Sequence of chain 1.D:
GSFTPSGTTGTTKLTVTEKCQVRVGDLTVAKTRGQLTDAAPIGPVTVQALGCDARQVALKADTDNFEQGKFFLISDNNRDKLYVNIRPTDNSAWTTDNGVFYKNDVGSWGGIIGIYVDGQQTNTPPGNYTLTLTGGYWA

A protein and the small-molecule ligand that binds it are described below.
Small molecule (SMILES): O=C(N[C@H](CO)[C@H](O)c1ccc([N+](=O)[O-])cc1)C(Br)Br

Binding-site contacts:
Ligand atom C5 contacts residue CLM1 of chain 1.DA at 0.2 Å.
Ligand atom BR2 contacts residue GLY52 of chain 1.D at 3.5 Å.
Ligand atom O9A contacts residue ILE121 of chain 1.D at 3.6 Å.
Ligand atom BR2 contacts residue CLM1 of chain 1.DA at 0.3 Å.
Ligand atom BR1 contacts residue CLM1 of chain 1.DA at 0.3 Å.
Ligand atom C8 contacts residue PRO53 of chain 1.D at 4.0 Å (hydrophobic).
Ligand atom C8 contacts residue CLM1 of chain 1.DA at 0.2 Å.
Ligand atom BR1 contacts residue THR98 of chain 1.D at 4.0 Å.
Ligand atom BR1 contacts residue PRO53 of chain 1.D at 3.6 Å.
Ligand atom O2 contacts residue PRO53 of chain 1.D at 3.5 Å.
Ligand atom C4 contacts residue CLM1 of chain 1.DA at 0.5 Å.
Ligand atom C7 contacts residue CLM1 of chain 1.DA at 0.2 Å.
Ligand atom O9A contacts residue CLM1 of chain 1.DA at 0.3 Å (h-bond).
Ligand atom C1 contacts residue CLM1 of chain 1.DA at 0.2 Å.
Ligand atom BR2 contacts residue ILE51 of chain 1.D at 3.9 Å.
Ligand atom C1 contacts residue TYR125 of chain 1.D at 3.8 Å (hydrophobic).
Ligand atom C1 contacts residue PRO50 of chain 1.D at 4.2 Å (hydrophobic).
Ligand atom N9 contacts residue CLM1 of chain 1.DA at 0.2 Å (h-bond).
Ligand atom O4 contacts residue PRO50 of chain 1.D at 3.5 Å.
Ligand atom BR1 contacts residue ILE121 of chain 1.D at 4.0 Å.
Ligand atom BR2 contacts residue TYR125 of chain 1.D at 3.5 Å.
Ligand atom BR2 contacts residue ILE124 of chain 1.D at 3.3 Å.
Ligand atom C10 contacts residue CLM1 of chain 1.DA at 0.1 Å.
Ligand atom O2 contacts residue GLY52 of chain 1.D at 4.0 Å.
Ligand atom C9 contacts residue CLM1 of chain 1.DA at 0.1 Å.
Ligand atom C2 contacts residue PRO50 of chain 1.D at 4.0 Å (hydrophobic).
Ligand atom O4 contacts residue CLM1 of chain 1.DA at 0.7 Å (h-bond).
Ligand atom C6 contacts residue CLM1 of chain 1.DA at 0.1 Å.
Ligand atom O5 contacts residue CLM1 of chain 1.DA at 0.3 Å (h-bond).
Ligand atom O2 contacts residue CLM1 of chain 1.DA at 0.5 Å (h-bond).
Ligand atom BR1 contacts residue GLY123 of chain 1.D at 3.4 Å.
Ligand atom N2 contacts residue CLM1 of chain 1.DA at 0.3 Å (h-bond).
Ligand atom C2 contacts residue CLM1 of chain 1.DA at 0.2 Å.
Ligand atom BR1 contacts residue TYR125 of chain 1.D at 3.8 Å.
Ligand atom BR2 contacts residue PRO50 of chain 1.D at 3.6 Å.
Ligand atom C3 contacts residue CLM1 of chain 1.DA at 0.1 Å.
Ligand atom O2 contacts residue PRO50 of chain 1.D at 4.1 Å.
Ligand atom C11 contacts residue CLM1 of chain 1.DA at 0.1 Å.
Ligand atom O9B contacts residue CLM1 of chain 1.DA at 0.3 Å (h-bond).
Ligand atom BR2 contacts residue GLY123 of chain 1.D at 3.9 Å.